The small molecule below binds the protein below.
Small molecule (SMILES): CC(C)[C@H](NC(=O)[C@@H](NC(=O)[C@H](C)NC(=O)[C@@H]1CCCN1C(=O)[C@@H](N)Cc1ccccc1)[C@@H](C)OP(=O)(O)O)C(=O)O

Binding-site contacts:
Ligand atom CA contacts residue ASN180 of chain 1.A at 3.2 Å.
Ligand atom O3P contacts residue TYR135 of chain 1.A at 2.5 Å (h-bond).
Ligand atom CG2 contacts residue VAL183 of chain 1.A at 3.7 Å (hydrophobic).
Ligand atom O2P contacts residue ARG61 of chain 1.A at 3.0 Å (salt-bridge).
Ligand atom OXT contacts residue G4Z1 of chain 1.F at 3.6 Å.
Ligand atom OXT contacts residue LYS127 of chain 1.A at 3.9 Å.
Ligand atom N contacts residue LEU179 of chain 1.A at 3.9 Å.
Ligand atom CB contacts residue ASN180 of chain 1.A at 3.3 Å.
Ligand atom CG2 contacts residue ASN180 of chain 1.A at 3.6 Å.
Ligand atom O1P contacts residue LYS54 of chain 1.A at 3.5 Å (salt-bridge).
Ligand atom CG1 contacts residue LEU227 of chain 1.A at 3.5 Å (hydrophobic).
Ligand atom O3P contacts residue ARG134 of chain 1.A at 2.8 Å (salt-bridge).
Ligand atom O contacts residue LYS54 of chain 1.A at 3.5 Å (salt-bridge).
Ligand atom CB contacts residue ARG65 of chain 1.A at 3.7 Å.
Ligand atom CB contacts residue ASN231 of chain 1.A at 3.6 Å.
Ligand atom N contacts residue ASN231 of chain 1.A at 2.9 Å (h-bond).
Ligand atom O contacts residue VAL183 of chain 1.A at 3.5 Å.
Ligand atom CA contacts residue ASN231 of chain 1.A at 3.9 Å.
Ligand atom CB contacts residue ASN231 of chain 1.A at 3.8 Å.
Ligand atom C contacts residue LYS127 of chain 1.A at 3.7 Å.
Ligand atom P contacts residue TYR135 of chain 1.A at 3.8 Å.
Ligand atom O2P contacts residue ARG134 of chain 1.A at 2.9 Å (salt-bridge).
Ligand atom CB contacts residue TRP235 of chain 1.A at 3.7 Å (hydrophobic).
Ligand atom N contacts residue ASN180 of chain 1.A at 3.0 Å (h-bond).
Ligand atom P contacts residue ARG134 of chain 1.A at 3.8 Å.
Ligand atom O contacts residue ASN231 of chain 1.A at 3.1 Å (h-bond).
Ligand atom P contacts residue ARG61 of chain 1.A at 3.6 Å.
Ligand atom O contacts residue LYS127 of chain 1.A at 2.9 Å (salt-bridge).
Ligand atom CB contacts residue VAL183 of chain 1.A at 3.8 Å (hydrophobic).
Ligand atom CG contacts residue VAL183 of chain 1.A at 3.8 Å (hydrophobic).
Ligand atom CA contacts residue LEU179 of chain 1.A at 3.7 Å (hydrophobic).
Ligand atom CG2 contacts residue GLY176 of chain 1.A at 3.5 Å.
Ligand atom C contacts residue ASN231 of chain 1.A at 3.7 Å.
Ligand atom CG2 contacts residue ARG134 of chain 1.A at 3.7 Å.
Ligand atom CA contacts residue ASN231 of chain 1.A at 3.6 Å.
Ligand atom C contacts residue ASN180 of chain 1.A at 3.6 Å.
Ligand atom O contacts residue ASN180 of chain 1.A at 2.9 Å (h-bond).
Ligand atom O1P contacts residue ARG61 of chain 1.A at 2.9 Å (salt-bridge).
Ligand atom O contacts residue LEU179 of chain 1.A at 3.5 Å.
Ligand atom OXT contacts residue LYS54 of chain 1.A at 3.9 Å.

Sequence of chain 1.A:
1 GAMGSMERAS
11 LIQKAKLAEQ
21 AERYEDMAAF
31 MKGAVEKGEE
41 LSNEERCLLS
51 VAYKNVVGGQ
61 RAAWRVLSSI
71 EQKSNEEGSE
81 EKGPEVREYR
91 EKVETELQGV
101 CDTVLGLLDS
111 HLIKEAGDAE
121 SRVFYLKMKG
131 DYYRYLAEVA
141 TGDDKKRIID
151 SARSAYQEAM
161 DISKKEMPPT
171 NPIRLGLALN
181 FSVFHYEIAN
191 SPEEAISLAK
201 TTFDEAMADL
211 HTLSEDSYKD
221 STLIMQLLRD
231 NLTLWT